This protein binds this small molecule.
Small molecule (SMILES): CC(=O)N[C@@H]1[C@@H](O)[C@H](O)[C@@H](CO)O[C@H]1O

Binding-site contacts:
Ligand atom C7 contacts residue ILE156 of chain 1.C at 4.3 Å (hydrophobic).
Ligand atom C6 contacts residue THR120 of chain 1.C at 4.4 Å.
Ligand atom O7 contacts residue HIS220 of chain 1.C at 3.4 Å (h-bond).
Ligand atom O6 contacts residue THR120 of chain 1.C at 3.5 Å (h-bond).
Ligand atom O7 contacts residue ASN118 of chain 1.C at 3.0 Å (h-bond).
Ligand atom C8 contacts residue ASN118 of chain 1.C at 4.2 Å.
Ligand atom O7 contacts residue ILE156 of chain 1.C at 4.2 Å.
Ligand atom O5 contacts residue THR120 of chain 1.C at 3.9 Å.
Ligand atom C3 contacts residue THR120 of chain 1.C at 4.3 Å.
Ligand atom C8 contacts residue LEU161 of chain 1.C at 3.7 Å (hydrophobic).
Ligand atom C8 contacts residue SER158 of chain 1.C at 3.9 Å.
Ligand atom C4 contacts residue ASN118 of chain 1.C at 4.2 Å.
Ligand atom O6 contacts residue GLY121 of chain 1.C at 4.1 Å.
Ligand atom C7 contacts residue ASN118 of chain 1.C at 3.1 Å.
Ligand atom C7 contacts residue LEU161 of chain 1.C at 4.5 Å (hydrophobic).
Ligand atom N2 contacts residue ASN118 of chain 1.C at 2.8 Å (h-bond).
Ligand atom C7 contacts residue HIS220 of chain 1.C at 4.4 Å.
Ligand atom C5 contacts residue ASN118 of chain 1.C at 3.7 Å.
Ligand atom C1 contacts residue ASN118 of chain 1.C at 1.4 Å.
Ligand atom O6 contacts residue PRO122 of chain 1.C at 3.6 Å.
Ligand atom C2 contacts residue ASN118 of chain 1.C at 2.4 Å.
Ligand atom O5 contacts residue ASN118 of chain 1.C at 2.4 Å (h-bond).
Ligand atom C8 contacts residue ILE156 of chain 1.C at 3.8 Å (hydrophobic).
Ligand atom C5 contacts residue THR120 of chain 1.C at 3.9 Å.
Ligand atom C3 contacts residue ASN118 of chain 1.C at 3.8 Å.
Ligand atom C1 contacts residue THR120 of chain 1.C at 3.8 Å.

Sequence of chain 1.C:
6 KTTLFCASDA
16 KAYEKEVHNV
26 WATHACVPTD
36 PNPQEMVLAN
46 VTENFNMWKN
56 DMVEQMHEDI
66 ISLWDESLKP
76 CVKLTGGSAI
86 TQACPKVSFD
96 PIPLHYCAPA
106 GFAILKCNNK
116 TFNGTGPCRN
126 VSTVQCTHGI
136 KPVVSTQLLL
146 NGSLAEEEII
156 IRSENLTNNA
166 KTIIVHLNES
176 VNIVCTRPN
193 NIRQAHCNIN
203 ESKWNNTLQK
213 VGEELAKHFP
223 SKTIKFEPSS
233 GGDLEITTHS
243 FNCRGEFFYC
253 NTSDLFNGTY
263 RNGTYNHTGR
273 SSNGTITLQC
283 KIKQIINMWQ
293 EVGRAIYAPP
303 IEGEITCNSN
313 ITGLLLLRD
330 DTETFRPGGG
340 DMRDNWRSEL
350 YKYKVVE